Sequence of chain 1.B:
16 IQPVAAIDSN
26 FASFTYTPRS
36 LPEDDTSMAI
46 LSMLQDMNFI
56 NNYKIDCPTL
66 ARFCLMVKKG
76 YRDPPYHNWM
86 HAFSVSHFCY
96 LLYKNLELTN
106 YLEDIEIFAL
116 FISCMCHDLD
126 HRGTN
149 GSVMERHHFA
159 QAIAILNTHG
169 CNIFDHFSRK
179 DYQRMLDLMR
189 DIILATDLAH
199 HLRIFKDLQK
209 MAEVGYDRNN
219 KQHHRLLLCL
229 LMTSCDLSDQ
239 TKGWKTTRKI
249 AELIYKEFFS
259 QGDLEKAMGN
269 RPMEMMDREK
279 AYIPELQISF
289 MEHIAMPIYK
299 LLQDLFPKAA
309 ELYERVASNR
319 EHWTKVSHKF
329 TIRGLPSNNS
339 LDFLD

Binding-site contacts:
Ligand atom C7 contacts residue ILE252 of chain 1.B at 3.4 Å (hydrophobic).
Ligand atom N28 contacts residue ILE252 of chain 1.B at 3.9 Å.
Ligand atom C16 contacts residue GLN285 of chain 1.B at 3.9 Å.
Ligand atom C13 contacts residue ILE252 of chain 1.B at 3.2 Å (hydrophobic).
Ligand atom C4 contacts residue THR194 of chain 1.B at 3.8 Å.
Ligand atom N30 contacts residue ILE252 of chain 1.B at 3.5 Å.
Ligand atom N28 contacts residue TYR81 of chain 1.B at 4.0 Å.
Ligand atom C21 contacts residue LEU235 of chain 1.B at 3.9 Å (hydrophobic).
Ligand atom C6 contacts residue ILE252 of chain 1.B at 3.8 Å (hydrophobic).
Ligand atom N25 contacts residue HIS82 of chain 1.B at 3.8 Å.
Ligand atom N30 contacts residue TYR81 of chain 1.B at 4.0 Å.
Ligand atom N26 contacts residue PHE288 of chain 1.B at 3.7 Å.
Ligand atom C6 contacts residue GLN238 of chain 1.B at 3.6 Å.
Ligand atom N26 contacts residue GLN238 of chain 1.B at 3.0 Å (h-bond).
Ligand atom C15 contacts residue PHE288 of chain 1.B at 3.7 Å (hydrophobic).
Ligand atom N30 contacts residue LEU235 of chain 1.B at 3.8 Å.
Ligand atom C2 contacts residue ASP234 of chain 1.B at 3.6 Å.
Ligand atom C21 contacts residue GLN238 of chain 1.B at 3.9 Å.
Ligand atom C19 contacts residue THR231 of chain 1.B at 3.0 Å.
Ligand atom C6 contacts residue GLN285 of chain 1.B at 3.4 Å.
Ligand atom C18 contacts residue PHE288 of chain 1.B at 3.3 Å (hydrophobic).
Ligand atom C7 contacts residue PHE288 of chain 1.B at 3.8 Å (hydrophobic).
Ligand atom C13 contacts residue PHE288 of chain 1.B at 3.9 Å (hydrophobic).
Ligand atom C24 contacts residue THR231 of chain 1.B at 3.8 Å.
Ligand atom N27 contacts residue GLN285 of chain 1.B at 3.4 Å (h-bond).
Ligand atom C14 contacts residue PHE288 of chain 1.B at 3.8 Å (hydrophobic).
Ligand atom C16 contacts residue PHE288 of chain 1.B at 3.9 Å (hydrophobic).
Ligand atom C6 contacts residue PHE288 of chain 1.B at 3.6 Å (hydrophobic).
Ligand atom C19 contacts residue LEU235 of chain 1.B at 3.4 Å (hydrophobic).
Ligand atom C19 contacts residue ILE296 of chain 1.B at 3.8 Å (hydrophobic).
Ligand atom C21 contacts residue TYR81 of chain 1.B at 3.4 Å (hydrophobic).
Ligand atom C11 contacts residue ILE252 of chain 1.B at 3.8 Å (hydrophobic).
Ligand atom N26 contacts residue ILE252 of chain 1.B at 3.5 Å.
Ligand atom C4 contacts residue ASP234 of chain 1.B at 3.2 Å.
Ligand atom C23 contacts residue MET273 of chain 1.B at 3.9 Å (hydrophobic).
Ligand atom N31 contacts residue PHE288 of chain 1.B at 4.0 Å.
Ligand atom N27 contacts residue PHE288 of chain 1.B at 3.6 Å.
Ligand atom N28 contacts residue LEU235 of chain 1.B at 3.7 Å.
Ligand atom C14 contacts residue ILE252 of chain 1.B at 3.8 Å (hydrophobic).
Ligand atom C17 contacts residue PHE288 of chain 1.B at 3.2 Å (hydrophobic).

This protein binds this small molecule.
Small molecule (SMILES): CCc1ccc(-c2c(-c3nn(C)c4ncnc(N5CC[C@@H](N(C)C)C5)c34)cnn2C)cc1